Sequence of chain 1.A:
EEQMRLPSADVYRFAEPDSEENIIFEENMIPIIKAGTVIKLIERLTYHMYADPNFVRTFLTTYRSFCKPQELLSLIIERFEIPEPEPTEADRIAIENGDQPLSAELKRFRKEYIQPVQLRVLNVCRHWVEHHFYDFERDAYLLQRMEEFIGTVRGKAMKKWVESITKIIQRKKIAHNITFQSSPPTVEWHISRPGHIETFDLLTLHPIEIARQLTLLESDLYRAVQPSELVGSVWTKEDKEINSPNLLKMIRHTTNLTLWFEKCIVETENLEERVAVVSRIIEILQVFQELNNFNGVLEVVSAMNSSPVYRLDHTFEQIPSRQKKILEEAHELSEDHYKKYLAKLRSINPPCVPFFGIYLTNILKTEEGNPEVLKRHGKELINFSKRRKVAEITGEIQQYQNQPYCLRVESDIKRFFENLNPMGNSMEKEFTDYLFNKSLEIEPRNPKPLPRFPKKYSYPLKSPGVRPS

Binding-site contacts:
Ligand atom C24 contacts residue MET316 of chain 1.A at 3.5 Å (hydrophobic).
Ligand atom N10 contacts residue IMD1 of chain 1.C at 3.2 Å.
Ligand atom F32 contacts residue LYS336 of chain 1.A at 3.4 Å.
Ligand atom C4 contacts residue HIS343 of chain 1.A at 3.5 Å.
Ligand atom F31 contacts residue PHE328 of chain 1.A at 3.4 Å.
Ligand atom C20 contacts residue ASN317 of chain 1.A at 3.6 Å.
Ligand atom N10 contacts residue HIS343 of chain 1.A at 3.4 Å.
Ligand atom C5 contacts residue HIS343 of chain 1.A at 3.4 Å.
Ligand atom C23 contacts residue ASN317 of chain 1.A at 3.2 Å.
Ligand atom F30 contacts residue IMD1 of chain 1.B at 3.7 Å.
Ligand atom C26 contacts residue PHE328 of chain 1.A at 3.5 Å (hydrophobic).
Ligand atom C4 contacts residue ASN317 of chain 1.A at 3.3 Å.
Ligand atom F30 contacts residue IMD1 of chain 1.C at 2.8 Å.
Ligand atom C20 contacts residue TYR322 of chain 1.A at 3.5 Å (hydrophobic).
Ligand atom C1 contacts residue HIS343 of chain 1.A at 3.6 Å.
Ligand atom C5 contacts residue IMD1 of chain 1.C at 3.7 Å.
Ligand atom C23 contacts residue HIS343 of chain 1.A at 3.7 Å.
Ligand atom C26 contacts residue IMD1 of chain 1.B at 3.4 Å.
Ligand atom N12 contacts residue HIS343 of chain 1.A at 3.6 Å.
Ligand atom N33 contacts residue PHE328 of chain 1.A at 3.4 Å.
Ligand atom C9 contacts residue HIS343 of chain 1.A at 3.5 Å.
Ligand atom C28 contacts residue IMD1 of chain 1.C at 3.6 Å.
Ligand atom C21 contacts residue HIS343 of chain 1.A at 3.7 Å.
Ligand atom N33 contacts residue TYR322 of chain 1.A at 3.5 Å.
Ligand atom C7 contacts residue HIS343 of chain 1.A at 3.3 Å.
Ligand atom C24 contacts residue TYR322 of chain 1.A at 3.7 Å (hydrophobic).
Ligand atom C21 contacts residue ASN317 of chain 1.A at 3.5 Å.
Ligand atom C27 contacts residue IMD1 of chain 1.C at 3.7 Å.
Ligand atom C25 contacts residue MET316 of chain 1.A at 3.5 Å (hydrophobic).
Ligand atom F31 contacts residue IMD1 of chain 1.B at 3.1 Å.
Ligand atom C13 contacts residue IMD1 of chain 1.C at 3.2 Å.
Ligand atom C29 contacts residue IMD1 of chain 1.B at 3.7 Å.
Ligand atom C6 contacts residue HIS343 of chain 1.A at 3.5 Å.
Ligand atom F30 contacts residue GLU340 of chain 1.A at 3.2 Å.
Ligand atom C7 contacts residue ASN317 of chain 1.A at 3.7 Å.
Ligand atom N8 contacts residue IMD1 of chain 1.C at 3.6 Å.
Ligand atom N33 contacts residue MET316 of chain 1.A at 2.8 Å (h-bond).
Ligand atom C9 contacts residue IMD1 of chain 1.C at 3.2 Å.
Ligand atom N12 contacts residue ASN317 of chain 1.A at 2.7 Å (h-bond).
Ligand atom N8 contacts residue HIS343 of chain 1.A at 3.4 Å.

A small-molecule ligand and the protein it binds are described below.
Small molecule (SMILES): COc1cc2nc(C)nc(N[C@H](C)c3cc(N)cc(C(F)(F)F)c3)c2cc1O[C@H]1CCOC1